Sequence of chain 1.B:
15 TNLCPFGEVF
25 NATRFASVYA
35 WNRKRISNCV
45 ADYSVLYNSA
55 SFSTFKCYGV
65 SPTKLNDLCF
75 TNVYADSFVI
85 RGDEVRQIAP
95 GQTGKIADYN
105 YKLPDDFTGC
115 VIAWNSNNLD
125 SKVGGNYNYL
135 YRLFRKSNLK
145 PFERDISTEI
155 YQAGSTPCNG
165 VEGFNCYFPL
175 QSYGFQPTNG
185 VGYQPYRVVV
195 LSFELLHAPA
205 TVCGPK

The small molecule below binds the protein below.
Small molecule (SMILES): CC(=O)N[C@@H]1[C@@H](O)[C@H](O)[C@@H](CO)O[C@H]1O

Binding-site contacts:
Ligand atom C7 contacts residue ASN25 of chain 1.B at 3.9 Å.
Ligand atom C7 contacts residue GLY21 of chain 1.B at 3.8 Å.
Ligand atom C3 contacts residue ASN25 of chain 1.B at 3.8 Å.
Ligand atom C7 contacts residue PHE20 of chain 1.B at 4.5 Å (hydrophobic).
Ligand atom C8 contacts residue LEU50 of chain 1.B at 4.0 Å (hydrophobic).
Ligand atom C5 contacts residue ASN25 of chain 1.B at 3.6 Å.
Ligand atom N2 contacts residue ASN25 of chain 1.B at 3.0 Å (h-bond).
Ligand atom C4 contacts residue ASN25 of chain 1.B at 4.2 Å.
Ligand atom C8 contacts residue PHE20 of chain 1.B at 3.7 Å (hydrophobic).
Ligand atom O7 contacts residue ASN25 of chain 1.B at 4.3 Å.
Ligand atom O5 contacts residue ASN25 of chain 1.B at 2.3 Å (h-bond).
Ligand atom C8 contacts residue PHE24 of chain 1.B at 4.0 Å (hydrophobic).
Ligand atom C8 contacts residue GLY21 of chain 1.B at 3.9 Å.
Ligand atom N2 contacts residue GLY21 of chain 1.B at 4.5 Å.
Ligand atom O7 contacts residue GLY21 of chain 1.B at 3.7 Å.
Ligand atom C1 contacts residue ASN25 of chain 1.B at 1.4 Å.
Ligand atom C2 contacts residue ASN25 of chain 1.B at 2.5 Å.